Sequence of chain 2.A:
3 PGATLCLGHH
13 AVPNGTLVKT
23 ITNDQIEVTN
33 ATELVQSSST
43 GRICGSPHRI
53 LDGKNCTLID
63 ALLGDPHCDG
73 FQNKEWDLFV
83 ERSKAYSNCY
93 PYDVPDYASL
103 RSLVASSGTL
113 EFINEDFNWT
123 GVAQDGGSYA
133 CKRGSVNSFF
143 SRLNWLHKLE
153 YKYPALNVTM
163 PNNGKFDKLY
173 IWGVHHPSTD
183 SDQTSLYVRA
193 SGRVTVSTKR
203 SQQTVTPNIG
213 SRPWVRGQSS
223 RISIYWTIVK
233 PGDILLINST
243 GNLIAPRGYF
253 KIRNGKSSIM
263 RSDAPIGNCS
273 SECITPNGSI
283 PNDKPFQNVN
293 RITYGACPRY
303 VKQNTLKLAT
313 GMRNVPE

Binding-site contacts:
Ligand atom C11 contacts residue GLY128 of chain 2.A at 3.6 Å.
Ligand atom N5 contacts residue GLY129 of chain 2.A at 3.0 Å (h-bond).
Ligand atom C5 contacts residue GLY129 of chain 2.A at 3.7 Å.
Ligand atom O3 contacts residue MAN4 of chain 3.C at 3.9 Å.
Ligand atom O9 contacts residue TYR92 of chain 2.A at 2.9 Å (h-bond).
Ligand atom C1 contacts residue TYR131 of chain 2.A at 3.5 Å (hydrophobic).
Ligand atom O1A contacts residue SER130 of chain 2.A at 3.3 Å.
Ligand atom C8 contacts residue ASP184 of chain 2.A at 4.0 Å.
Ligand atom C1 contacts residue SER130 of chain 2.A at 3.6 Å.
Ligand atom C3 contacts residue ASP184 of chain 2.A at 3.9 Å.
Ligand atom O1B contacts residue TYR131 of chain 2.A at 3.7 Å.
Ligand atom O1A contacts residue ASN139 of chain 2.A at 4.0 Å.
Ligand atom O1B contacts residue GLN220 of chain 2.A at 3.3 Å (h-bond).
Ligand atom C11 contacts residue GLY129 of chain 2.A at 3.7 Å.
Ligand atom O4 contacts residue GLY219 of chain 2.A at 3.6 Å (h-bond).
Ligand atom O7 contacts residue ASP184 of chain 2.A at 3.5 Å (salt-bridge).
Ligand atom C9 contacts residue TYR92 of chain 2.A at 3.6 Å (hydrophobic).
Ligand atom O10 contacts residue LEU188 of chain 2.A at 3.6 Å.
Ligand atom C8 contacts residue SER187 of chain 2.A at 3.8 Å.
Ligand atom C4 contacts residue TYR131 of chain 2.A at 3.5 Å (hydrophobic).
Ligand atom C4 contacts residue GLY129 of chain 2.A at 3.5 Å.
Ligand atom N2 contacts residue ASP184 of chain 2.A at 3.6 Å.
Ligand atom C10 contacts residue LEU188 of chain 2.A at 4.0 Å (hydrophobic).
Ligand atom C6 contacts residue TYR131 of chain 2.A at 3.2 Å (hydrophobic).
Ligand atom N5 contacts residue TRP147 of chain 2.A at 4.0 Å.
Ligand atom O8 contacts residue GLN220 of chain 2.A at 3.8 Å.
Ligand atom C9 contacts residue LEU188 of chain 2.A at 3.9 Å (hydrophobic).
Ligand atom C5 contacts residue TYR131 of chain 2.A at 3.9 Å (hydrophobic).
Ligand atom C9 contacts residue ASP184 of chain 2.A at 4.0 Å.
Ligand atom C10 contacts residue GLY129 of chain 2.A at 3.8 Å.
Ligand atom O8 contacts residue TYR92 of chain 2.A at 3.4 Å (h-bond).
Ligand atom O1B contacts residue SER130 of chain 2.A at 2.9 Å (h-bond).
Ligand atom O4 contacts residue TYR131 of chain 2.A at 3.5 Å (h-bond).
Ligand atom O9 contacts residue SER222 of chain 2.A at 3.1 Å (h-bond).
Ligand atom O7 contacts residue LEU188 of chain 2.A at 3.9 Å.
Ligand atom O1A contacts residue TYR131 of chain 2.A at 2.7 Å (h-bond).
Ligand atom C9 contacts residue HIS177 of chain 2.A at 3.3 Å.
Ligand atom C11 contacts residue TRP147 of chain 2.A at 3.9 Å (hydrophobic).
Ligand atom O9 contacts residue HIS177 of chain 2.A at 3.3 Å (h-bond).
Ligand atom C8 contacts residue LEU188 of chain 2.A at 3.5 Å (hydrophobic).

This small molecule binds to this protein.
Small molecule (SMILES): CC(=O)N[C@H]1[C@H]([C@H](O)[C@H](O)CO)O[C@@](OC[C@H]2O[C@@H](O[C@H]3[C@H](O)[C@@H](NC(C)=O)CO[C@@H]3CO)[C@H](O)[C@@H](O)[C@H]2O)(C(=O)O)C[C@@H]1O